Sequence of chain 1.B:
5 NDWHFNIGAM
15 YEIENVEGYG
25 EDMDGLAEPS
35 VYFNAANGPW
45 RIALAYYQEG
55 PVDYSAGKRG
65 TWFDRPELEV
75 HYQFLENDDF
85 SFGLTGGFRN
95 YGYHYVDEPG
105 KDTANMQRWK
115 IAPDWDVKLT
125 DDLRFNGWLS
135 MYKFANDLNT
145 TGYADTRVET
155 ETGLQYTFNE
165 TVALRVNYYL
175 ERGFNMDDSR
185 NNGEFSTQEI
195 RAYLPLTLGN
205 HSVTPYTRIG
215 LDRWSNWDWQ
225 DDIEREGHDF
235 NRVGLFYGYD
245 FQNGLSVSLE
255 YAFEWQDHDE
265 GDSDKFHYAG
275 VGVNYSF

A protein and the small-molecule ligand that binds it are described below.
Small molecule (SMILES): OC[C@H]1O[C@@H](O)[C@H](O)[C@@H](O)[C@@H]1O

Binding-site contacts:
Ligand atom O3 contacts residue TRP259 of chain 1.B at 3.9 Å.
Ligand atom O5 contacts residue TRP259 of chain 1.B at 4.3 Å.
Ligand atom O4 contacts residue PHE257 of chain 1.B at 4.1 Å.
Ligand atom C4 contacts residue TRP259 of chain 1.B at 4.0 Å (hydrophobic).
Ligand atom C2 contacts residue LYS269 of chain 1.B at 4.0 Å.
Ligand atom C3 contacts residue PHE257 of chain 1.B at 4.4 Å (hydrophobic).
Ligand atom O6 contacts residue TRP259 of chain 1.B at 3.5 Å (h-bond).
Ligand atom O1 contacts residue SER267 of chain 1.B at 3.3 Å.
Ligand atom O1 contacts residue ASP266 of chain 1.B at 3.9 Å.
Ligand atom O3 contacts residue PHE257 of chain 1.B at 3.4 Å.
Ligand atom O2 contacts residue LYS269 of chain 1.B at 4.1 Å.
Ligand atom O4 contacts residue TRP259 of chain 1.B at 4.0 Å.
Ligand atom O3 contacts residue LYS269 of chain 1.B at 3.6 Å.
Ligand atom C6 contacts residue TRP259 of chain 1.B at 4.1 Å (hydrophobic).